Binding-site contacts:
Ligand atom O7 contacts residue ILE156 of chain 1.A at 4.3 Å.
Ligand atom O6 contacts residue PRO122 of chain 1.A at 3.5 Å.
Ligand atom O5 contacts residue ASN118 of chain 1.A at 2.4 Å (h-bond).
Ligand atom C4 contacts residue ASN118 of chain 1.A at 4.2 Å.
Ligand atom C2 contacts residue ASN118 of chain 1.A at 2.5 Å.
Ligand atom O6 contacts residue GLY121 of chain 1.A at 4.0 Å.
Ligand atom O5 contacts residue THR120 of chain 1.A at 3.6 Å.
Ligand atom N2 contacts residue THR120 of chain 1.A at 3.9 Å.
Ligand atom O7 contacts residue HIS220 of chain 1.A at 3.5 Å (h-bond).
Ligand atom C3 contacts residue THR120 of chain 1.A at 4.2 Å.
Ligand atom C7 contacts residue ASN118 of chain 1.A at 3.4 Å.
Ligand atom C5 contacts residue THR120 of chain 1.A at 3.5 Å.
Ligand atom O7 contacts residue ASN118 of chain 1.A at 3.4 Å (h-bond).
Ligand atom C7 contacts residue ILE156 of chain 1.A at 4.4 Å (hydrophobic).
Ligand atom C5 contacts residue ASN118 of chain 1.A at 3.6 Å.
Ligand atom C8 contacts residue ARG157 of chain 1.A at 4.5 Å.
Ligand atom C8 contacts residue LEU161 of chain 1.A at 4.4 Å (hydrophobic).
Ligand atom C6 contacts residue PRO122 of chain 1.A at 4.3 Å (hydrophobic).
Ligand atom C6 contacts residue THR120 of chain 1.A at 4.2 Å.
Ligand atom N2 contacts residue ASN118 of chain 1.A at 2.9 Å (h-bond).
Ligand atom C2 contacts residue THR120 of chain 1.A at 4.2 Å.
Ligand atom C8 contacts residue ILE156 of chain 1.A at 3.8 Å (hydrophobic).
Ligand atom C1 contacts residue ASN118 of chain 1.A at 1.4 Å.
Ligand atom C8 contacts residue SER158 of chain 1.A at 3.8 Å.
Ligand atom C3 contacts residue ASN118 of chain 1.A at 3.8 Å.
Ligand atom C1 contacts residue THR120 of chain 1.A at 3.6 Å.
Ligand atom O6 contacts residue THR120 of chain 1.A at 3.7 Å.

Sequence of chain 1.A:
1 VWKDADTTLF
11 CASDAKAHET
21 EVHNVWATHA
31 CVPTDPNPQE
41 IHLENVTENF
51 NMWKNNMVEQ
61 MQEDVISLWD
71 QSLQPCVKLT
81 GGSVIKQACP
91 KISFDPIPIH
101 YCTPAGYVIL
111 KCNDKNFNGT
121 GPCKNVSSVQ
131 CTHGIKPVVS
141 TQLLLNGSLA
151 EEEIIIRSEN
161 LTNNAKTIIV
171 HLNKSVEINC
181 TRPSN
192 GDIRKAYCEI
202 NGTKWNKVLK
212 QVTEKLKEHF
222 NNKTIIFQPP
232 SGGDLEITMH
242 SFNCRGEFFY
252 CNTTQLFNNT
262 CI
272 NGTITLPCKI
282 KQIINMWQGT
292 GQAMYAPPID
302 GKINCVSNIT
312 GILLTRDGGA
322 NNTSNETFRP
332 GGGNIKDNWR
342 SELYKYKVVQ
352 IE

The protein below binds the small molecule below.
Small molecule (SMILES): CC(=O)N[C@@H]1[C@@H](O)[C@H](O)[C@@H](CO)O[C@H]1O